Binding-site contacts:
Ligand atom C1 contacts residue NAD1 of chain 1.P at 3.1 Å.
Ligand atom P contacts residue ARG251 of chain 1.C at 4.0 Å.
Ligand atom O2 contacts residue NAD1 of chain 1.P at 2.5 Å (h-bond).
Ligand atom C1 contacts residue THR201 of chain 1.C at 3.3 Å.
Ligand atom O1P contacts residue NAD1 of chain 1.P at 4.3 Å.
Ligand atom C2 contacts residue THR201 of chain 1.C at 3.3 Å.
Ligand atom P contacts residue NAD1 of chain 1.P at 3.5 Å.
Ligand atom O1P contacts residue THR201 of chain 1.C at 3.4 Å.
Ligand atom O1 contacts residue GLY200 of chain 1.C at 3.7 Å.
Ligand atom O2 contacts residue GLY200 of chain 1.C at 3.1 Å (h-bond).
Ligand atom C3 contacts residue NAD1 of chain 1.P at 3.2 Å.
Ligand atom O3P contacts residue THR199 of chain 1.C at 3.0 Å (h-bond).
Ligand atom O1 contacts residue THR201 of chain 1.C at 3.8 Å.
Ligand atom O1P contacts residue GLY200 of chain 1.C at 4.4 Å.
Ligand atom O2P contacts residue THR201 of chain 1.C at 3.8 Å.
Ligand atom C1 contacts residue GLY200 of chain 1.C at 4.0 Å.
Ligand atom O1 contacts residue NAD1 of chain 1.P at 3.0 Å (h-bond).
Ligand atom O4P contacts residue THR199 of chain 1.C at 4.1 Å.
Ligand atom O2 contacts residue THR199 of chain 1.C at 4.2 Å.
Ligand atom C3 contacts residue GLY200 of chain 1.C at 4.2 Å.
Ligand atom O1P contacts residue THR199 of chain 1.C at 2.8 Å (h-bond).
Ligand atom O4P contacts residue NAD1 of chain 1.P at 3.1 Å.
Ligand atom O4P contacts residue ARG251 of chain 1.C at 4.3 Å.
Ligand atom C2 contacts residue THR199 of chain 1.C at 4.1 Å.
Ligand atom C3 contacts residue THR199 of chain 1.C at 3.7 Å.
Ligand atom C2 contacts residue NAD1 of chain 1.P at 3.4 Å.
Ligand atom P contacts residue THR199 of chain 1.C at 3.6 Å.
Ligand atom C2 contacts residue GLY200 of chain 1.C at 3.5 Å.
Ligand atom C3 contacts residue THR201 of chain 1.C at 3.8 Å.
Ligand atom O3P contacts residue THR201 of chain 1.C at 3.3 Å (h-bond).
Ligand atom O2 contacts residue THR201 of chain 1.C at 4.0 Å.
Ligand atom P contacts residue THR201 of chain 1.C at 4.0 Å.
Ligand atom O2P contacts residue NAD1 of chain 1.P at 2.6 Å (h-bond).
Ligand atom O3P contacts residue ARG251 of chain 1.C at 2.7 Å (salt-bridge).

Sequence of chain 1.C:
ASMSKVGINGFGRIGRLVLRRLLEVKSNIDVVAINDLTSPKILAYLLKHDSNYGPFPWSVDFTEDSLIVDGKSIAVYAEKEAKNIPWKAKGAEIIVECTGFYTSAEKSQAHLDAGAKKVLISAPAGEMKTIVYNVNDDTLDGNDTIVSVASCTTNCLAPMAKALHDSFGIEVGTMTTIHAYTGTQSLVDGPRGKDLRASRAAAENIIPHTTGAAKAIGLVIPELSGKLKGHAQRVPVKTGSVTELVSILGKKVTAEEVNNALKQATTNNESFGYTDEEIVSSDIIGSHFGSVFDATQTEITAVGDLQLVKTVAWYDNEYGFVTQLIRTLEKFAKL

This protein binds this small molecule.
Small molecule (SMILES): O=C[C@H](O)COP(=O)(O)O